Binding-site contacts:
Ligand atom O6 contacts residue GLU33 of chain 1.A at 3.3 Å (salt-bridge).
Ligand atom O6 contacts residue LYS64 of chain 1.A at 4.0 Å.
Ligand atom O7 contacts residue GLY32 of chain 1.C at 4.3 Å.
Ligand atom C7 contacts residue ASN16 of chain 1.A at 3.5 Å.
Ligand atom O7 contacts residue GLY34 of chain 1.C at 4.4 Å.
Ligand atom O7 contacts residue ASN16 of chain 1.A at 3.8 Å.
Ligand atom C8 contacts residue GLY32 of chain 1.C at 4.4 Å.
Ligand atom C4 contacts residue ASN16 of chain 1.A at 4.3 Å.
Ligand atom O5 contacts residue GLU33 of chain 1.A at 3.8 Å.
Ligand atom C5 contacts residue ASN16 of chain 1.A at 3.6 Å.
Ligand atom C7 contacts residue GLY32 of chain 1.C at 4.4 Å.
Ligand atom C1 contacts residue ASN16 of chain 1.A at 1.4 Å.
Ligand atom C7 contacts residue GLY34 of chain 1.C at 4.3 Å.
Ligand atom C8 contacts residue GLY34 of chain 1.C at 3.2 Å.
Ligand atom C3 contacts residue ASN16 of chain 1.A at 3.8 Å.
Ligand atom C2 contacts residue ASN16 of chain 1.A at 2.5 Å.
Ligand atom O5 contacts residue ASN16 of chain 1.A at 2.4 Å (h-bond).
Ligand atom C6 contacts residue GLU33 of chain 1.A at 4.2 Å.
Ligand atom C6 contacts residue LYS64 of chain 1.A at 4.1 Å.
Ligand atom N2 contacts residue ASN16 of chain 1.A at 2.9 Å (h-bond).
Ligand atom C8 contacts residue ASN33 of chain 1.C at 3.4 Å.

Sequence of chain 1.A:
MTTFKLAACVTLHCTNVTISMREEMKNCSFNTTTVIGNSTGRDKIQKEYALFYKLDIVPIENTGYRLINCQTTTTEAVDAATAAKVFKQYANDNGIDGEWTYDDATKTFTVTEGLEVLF

The protein below binds the small molecule below.
Small molecule (SMILES): CC(=O)N[C@@H]1[C@@H](O)[C@H](O)[C@@H](CO)O[C@H]1O

Sequence of chain 1.C:
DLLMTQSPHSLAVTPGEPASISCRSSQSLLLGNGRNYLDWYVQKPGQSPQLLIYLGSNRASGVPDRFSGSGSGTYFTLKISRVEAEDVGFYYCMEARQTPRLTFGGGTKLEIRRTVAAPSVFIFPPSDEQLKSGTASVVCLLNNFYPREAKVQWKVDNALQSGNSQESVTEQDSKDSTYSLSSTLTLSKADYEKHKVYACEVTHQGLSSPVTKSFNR